The small molecule below binds the protein below.
Small molecule (SMILES): CN1[C@@H]2CC[C@H]1CC(N)C2

Binding-site contacts:
Ligand atom N1 contacts residue GLU215 of chain 1.A at 2.9 Å (salt-bridge).
Ligand atom C6 contacts residue GLU215 of chain 1.A at 3.7 Å.
Ligand atom C7 contacts residue ARG220 of chain 1.A at 4.3 Å.
Ligand atom C6 contacts residue THR221 of chain 1.A at 3.4 Å.
Ligand atom N1 contacts residue TYR188 of chain 1.A at 4.0 Å.
Ligand atom C7 contacts residue GLU215 of chain 1.A at 3.4 Å.
Ligand atom C contacts residue ARG220 of chain 1.A at 3.8 Å.
Ligand atom N contacts residue SO41 of chain 1.I at 2.7 Å (h-bond).
Ligand atom C1 contacts residue SO41 of chain 1.I at 3.5 Å.
Ligand atom C7 contacts residue THR221 of chain 1.A at 4.0 Å.
Ligand atom C1 contacts residue GLY219 of chain 1.A at 3.4 Å.
Ligand atom C5 contacts residue THR221 of chain 1.A at 3.8 Å.
Ligand atom C contacts residue SO41 of chain 1.I at 3.4 Å.
Ligand atom C7 contacts residue SO41 of chain 1.I at 3.3 Å.
Ligand atom C contacts residue GLY219 of chain 1.A at 3.4 Å.
Ligand atom C6 contacts residue SO41 of chain 1.I at 3.5 Å.
Ligand atom C5 contacts residue SO41 of chain 1.I at 3.4 Å.
Ligand atom C4 contacts residue SO41 of chain 1.I at 3.5 Å.
Ligand atom C7 contacts residue GLY219 of chain 1.A at 4.0 Å.
Ligand atom N1 contacts residue ASN114 of chain 1.A at 4.0 Å.
Ligand atom N contacts residue GLY219 of chain 1.A at 3.6 Å.

Sequence of chain 1.A:
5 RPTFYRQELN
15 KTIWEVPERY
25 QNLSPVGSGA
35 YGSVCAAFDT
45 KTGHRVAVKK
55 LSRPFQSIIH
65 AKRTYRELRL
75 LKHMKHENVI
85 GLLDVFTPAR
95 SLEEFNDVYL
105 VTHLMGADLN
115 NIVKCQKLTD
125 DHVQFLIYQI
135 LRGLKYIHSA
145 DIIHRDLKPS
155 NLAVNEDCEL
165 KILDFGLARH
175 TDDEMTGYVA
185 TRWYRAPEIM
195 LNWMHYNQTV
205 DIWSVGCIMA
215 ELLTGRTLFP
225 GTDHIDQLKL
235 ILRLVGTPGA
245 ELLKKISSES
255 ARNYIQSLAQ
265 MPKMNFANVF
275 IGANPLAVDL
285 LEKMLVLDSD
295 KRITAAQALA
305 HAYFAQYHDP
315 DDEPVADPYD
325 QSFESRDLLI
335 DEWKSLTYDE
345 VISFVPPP